Sequence of chain 31.A:
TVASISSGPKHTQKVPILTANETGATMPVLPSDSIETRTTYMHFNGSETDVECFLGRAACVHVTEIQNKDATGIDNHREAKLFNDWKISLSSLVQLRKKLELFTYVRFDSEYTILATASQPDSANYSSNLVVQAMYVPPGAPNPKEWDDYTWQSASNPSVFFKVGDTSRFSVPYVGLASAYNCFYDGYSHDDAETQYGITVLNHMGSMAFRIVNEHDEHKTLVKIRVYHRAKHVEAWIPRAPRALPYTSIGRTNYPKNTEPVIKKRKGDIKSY

Binding-site contacts:
Ligand atom N3A contacts residue ALA24 of chain 31.C at 3.8 Å.
Ligand atom C5C contacts residue VAL191 of chain 31.A at 3.8 Å (hydrophobic).
Ligand atom C1B contacts residue ILE104 of chain 31.A at 4.0 Å (hydrophobic).
Ligand atom O1 contacts residue LEU106 of chain 31.A at 3.8 Å.
Ligand atom C4B contacts residue TYR152 of chain 31.A at 3.8 Å (hydrophobic).
Ligand atom C4 contacts residue TYR197 of chain 31.A at 3.8 Å (hydrophobic).
Ligand atom C2C contacts residue MET221 of chain 31.A at 4.0 Å (hydrophobic).
Ligand atom C2C contacts residue TYR197 of chain 31.A at 3.7 Å (hydrophobic).
Ligand atom O1B contacts residue ILE104 of chain 31.A at 3.9 Å.
Ligand atom C6B contacts residue ILE104 of chain 31.A at 3.6 Å (hydrophobic).
Ligand atom C4 contacts residue LEU106 of chain 31.A at 3.9 Å (hydrophobic).
Ligand atom C4A contacts residue PRO174 of chain 31.A at 3.1 Å (hydrophobic).
Ligand atom C2B contacts residue VAL188 of chain 31.A at 3.5 Å (hydrophobic).
Ligand atom C4C contacts residue VAL188 of chain 31.A at 3.7 Å (hydrophobic).
Ligand atom C2A contacts residue TYR152 of chain 31.A at 3.6 Å (hydrophobic).
Ligand atom C4C contacts residue VAL191 of chain 31.A at 3.0 Å (hydrophobic).
Ligand atom C3C contacts residue TYR128 of chain 31.A at 3.4 Å (hydrophobic).
Ligand atom C5A contacts residue ALA150 of chain 31.A at 3.6 Å (hydrophobic).
Ligand atom C5A contacts residue VAL176 of chain 31.A at 3.6 Å (hydrophobic).
Ligand atom C2A contacts residue PHE186 of chain 31.A at 3.3 Å (hydrophobic).
Ligand atom C5B contacts residue TYR128 of chain 31.A at 4.0 Å (hydrophobic).
Ligand atom O1 contacts residue MET221 of chain 31.A at 3.9 Å.
Ligand atom C4B contacts residue PHE186 of chain 31.A at 3.6 Å (hydrophobic).
Ligand atom O1A contacts residue PHE186 of chain 31.A at 3.0 Å.
Ligand atom N3A contacts residue PRO174 of chain 31.A at 3.7 Å.
Ligand atom N2 contacts residue LEU106 of chain 31.A at 3.8 Å.
Ligand atom N3A contacts residue PHE186 of chain 31.A at 4.0 Å.
Ligand atom C3B contacts residue VAL188 of chain 31.A at 3.8 Å (hydrophobic).
Ligand atom C1C contacts residue LEU106 of chain 31.A at 3.8 Å (hydrophobic).
Ligand atom C5B contacts residue PHE186 of chain 31.A at 3.9 Å (hydrophobic).
Ligand atom O1B contacts residue TYR128 of chain 31.A at 3.4 Å (h-bond).
Ligand atom N3A contacts residue TYR152 of chain 31.A at 3.5 Å.
Ligand atom C3B contacts residue TYR152 of chain 31.A at 3.7 Å (hydrophobic).
Ligand atom C5 contacts residue LEU106 of chain 31.A at 3.8 Å (hydrophobic).
Ligand atom C1B contacts residue VAL188 of chain 31.A at 3.8 Å (hydrophobic).
Ligand atom C5A contacts residue PHE186 of chain 31.A at 3.5 Å (hydrophobic).
Ligand atom C1B contacts residue TYR128 of chain 31.A at 3.6 Å (hydrophobic).
Ligand atom C5B contacts residue MET224 of chain 31.A at 3.8 Å (hydrophobic).
Ligand atom C1C contacts residue TYR128 of chain 31.A at 3.7 Å (hydrophobic).
Ligand atom C6B contacts residue TYR128 of chain 31.A at 3.3 Å (hydrophobic).

Sequence of chain 31.C:
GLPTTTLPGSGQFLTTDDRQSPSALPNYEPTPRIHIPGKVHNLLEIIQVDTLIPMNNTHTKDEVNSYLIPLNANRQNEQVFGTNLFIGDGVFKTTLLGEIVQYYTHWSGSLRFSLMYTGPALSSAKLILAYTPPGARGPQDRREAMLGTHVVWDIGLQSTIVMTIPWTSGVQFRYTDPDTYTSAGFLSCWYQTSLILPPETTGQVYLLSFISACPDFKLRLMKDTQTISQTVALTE

A protein and the small-molecule ligand that binds it are described below.
Small molecule (SMILES): Cc1cc(CCCCCOc2ccc(C3=NCCO3)cc2)on1